Sequence of chain 30.A:
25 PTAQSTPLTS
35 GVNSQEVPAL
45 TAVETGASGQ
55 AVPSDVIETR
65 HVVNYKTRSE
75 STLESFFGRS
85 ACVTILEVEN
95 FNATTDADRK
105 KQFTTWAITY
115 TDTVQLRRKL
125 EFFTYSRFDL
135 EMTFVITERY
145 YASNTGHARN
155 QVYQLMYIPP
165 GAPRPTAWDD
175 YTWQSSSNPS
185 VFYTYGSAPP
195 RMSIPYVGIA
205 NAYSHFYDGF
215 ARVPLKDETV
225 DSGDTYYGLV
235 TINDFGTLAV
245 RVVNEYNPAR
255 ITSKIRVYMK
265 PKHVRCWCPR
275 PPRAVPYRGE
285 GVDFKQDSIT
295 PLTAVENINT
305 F

Binding-site contacts:
Ligand atom C10 contacts residue TYR145 of chain 26.A at 3.6 Å (hydrophobic).
Ligand atom O1B contacts residue SER147 of chain 26.A at 2.6 Å (h-bond).
Ligand atom C4 contacts residue PRO252 of chain 30.A at 4.3 Å (hydrophobic).
Ligand atom O1A contacts residue ALA146 of chain 26.A at 3.2 Å.
Ligand atom O10 contacts residue ASN96 of chain 30.A at 4.3 Å.
Ligand atom O1B contacts residue PRO252 of chain 30.A at 3.4 Å.
Ligand atom O1A contacts residue ASN148 of chain 26.A at 4.5 Å.
Ligand atom C8 contacts residue ALA146 of chain 26.A at 4.4 Å (hydrophobic).
Ligand atom C1 contacts residue SER147 of chain 26.A at 3.6 Å.
Ligand atom C1 contacts residue ALA146 of chain 26.A at 4.0 Å (hydrophobic).
Ligand atom O10 contacts residue TYR250 of chain 30.A at 2.3 Å (h-bond).
Ligand atom C1 contacts residue PRO252 of chain 30.A at 4.1 Å (hydrophobic).
Ligand atom C11 contacts residue ARG143 of chain 26.A at 3.9 Å.
Ligand atom C6 contacts residue TYR145 of chain 26.A at 3.4 Å (hydrophobic).
Ligand atom O1B contacts residue ALA146 of chain 26.A at 4.3 Å.
Ligand atom O4 contacts residue TYR145 of chain 26.A at 4.1 Å.
Ligand atom C11 contacts residue TYR145 of chain 26.A at 3.8 Å (hydrophobic).
Ligand atom C10 contacts residue TYR250 of chain 30.A at 2.9 Å (hydrophobic).
Ligand atom O9 contacts residue TYR145 of chain 26.A at 4.3 Å.
Ligand atom C6 contacts residue ALA146 of chain 26.A at 4.3 Å (hydrophobic).
Ligand atom N5 contacts residue TYR145 of chain 26.A at 2.6 Å (h-bond).
Ligand atom C3 contacts residue PRO252 of chain 30.A at 4.3 Å (hydrophobic).
Ligand atom O4 contacts residue TYR250 of chain 30.A at 3.0 Å.
Ligand atom C11 contacts residue TYR250 of chain 30.A at 3.1 Å (hydrophobic).
Ligand atom O4 contacts residue PRO252 of chain 30.A at 4.0 Å.
Ligand atom C5 contacts residue TYR145 of chain 26.A at 3.4 Å (hydrophobic).
Ligand atom C9 contacts residue TYR145 of chain 26.A at 4.2 Å (hydrophobic).
Ligand atom C4 contacts residue TYR250 of chain 30.A at 4.3 Å (hydrophobic).
Ligand atom O8 contacts residue ALA146 of chain 26.A at 3.4 Å.
Ligand atom C7 contacts residue TYR145 of chain 26.A at 3.9 Å (hydrophobic).
Ligand atom C4 contacts residue TYR145 of chain 26.A at 3.6 Å (hydrophobic).
Ligand atom N5 contacts residue TYR250 of chain 30.A at 3.9 Å.
Ligand atom O1A contacts residue SER147 of chain 26.A at 3.1 Å (h-bond).
Ligand atom O4 contacts residue ASN251 of chain 30.A at 4.3 Å.

The protein below binds the small molecule below.
Small molecule (SMILES): CCCCO[C@]1(C(=O)O)C[C@H](O)[C@@H](NC(C)=O)[C@H]([C@H](O)[C@H](O)CO)O1

Sequence of chain 26.A:
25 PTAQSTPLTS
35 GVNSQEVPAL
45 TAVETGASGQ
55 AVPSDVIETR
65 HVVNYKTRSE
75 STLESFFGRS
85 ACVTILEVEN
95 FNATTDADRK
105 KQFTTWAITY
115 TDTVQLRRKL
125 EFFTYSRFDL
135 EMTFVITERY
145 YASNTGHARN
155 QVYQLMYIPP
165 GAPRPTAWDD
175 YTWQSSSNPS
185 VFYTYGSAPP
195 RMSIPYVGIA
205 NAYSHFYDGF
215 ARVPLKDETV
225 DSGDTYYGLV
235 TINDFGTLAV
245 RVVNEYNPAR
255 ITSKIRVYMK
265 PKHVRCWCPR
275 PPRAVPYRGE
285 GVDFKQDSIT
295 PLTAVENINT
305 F